Sequence of chain 1.A:
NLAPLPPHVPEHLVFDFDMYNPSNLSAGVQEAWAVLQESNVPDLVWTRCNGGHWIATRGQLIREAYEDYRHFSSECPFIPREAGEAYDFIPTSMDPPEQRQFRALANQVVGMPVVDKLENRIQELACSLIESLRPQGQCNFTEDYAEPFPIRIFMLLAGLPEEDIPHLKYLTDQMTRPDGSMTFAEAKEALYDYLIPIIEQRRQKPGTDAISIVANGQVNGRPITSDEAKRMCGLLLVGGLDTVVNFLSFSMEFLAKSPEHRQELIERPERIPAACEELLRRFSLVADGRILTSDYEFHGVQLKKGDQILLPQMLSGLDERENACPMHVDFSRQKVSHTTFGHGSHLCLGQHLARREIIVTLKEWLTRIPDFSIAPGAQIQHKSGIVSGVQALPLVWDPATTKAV

Binding-site contacts:
Ligand atom C9 contacts residue THR252 of chain 1.A at 3.9 Å.
Ligand atom C5 contacts residue HEM1 of chain 1.B at 3.8 Å.
Ligand atom C10 contacts residue VAL247 of chain 1.A at 4.3 Å (hydrophobic).
Ligand atom C6 contacts residue GLY248 of chain 1.A at 4.2 Å.
Ligand atom C9 contacts residue VAL396 of chain 1.A at 3.9 Å (hydrophobic).
Ligand atom C3 contacts residue THR101 of chain 1.A at 3.5 Å.
Ligand atom C3 contacts residue LEU244 of chain 1.A at 3.9 Å (hydrophobic).
Ligand atom C10 contacts residue PHE87 of chain 1.A at 3.5 Å (hydrophobic).
Ligand atom C8 contacts residue ASP297 of chain 1.A at 3.8 Å.
Ligand atom C10 contacts residue ILE395 of chain 1.A at 3.9 Å (hydrophobic).
Ligand atom C9 contacts residue VAL295 of chain 1.A at 3.7 Å (hydrophobic).
Ligand atom C9 contacts residue HEM1 of chain 1.B at 4.0 Å.
Ligand atom C8 contacts residue VAL295 of chain 1.A at 3.4 Å (hydrophobic).
Ligand atom C6 contacts residue VAL247 of chain 1.A at 4.2 Å (hydrophobic).
Ligand atom C3 contacts residue HEM1 of chain 1.B at 4.0 Å.
Ligand atom C4 contacts residue HEM1 of chain 1.B at 3.4 Å.
Ligand atom C8 contacts residue HEM1 of chain 1.B at 4.0 Å.
Ligand atom C2 contacts residue PHE87 of chain 1.A at 4.3 Å (hydrophobic).
Ligand atom C3 contacts residue TYR96 of chain 1.A at 3.9 Å (hydrophobic).
Ligand atom C2 contacts residue LEU244 of chain 1.A at 3.8 Å (hydrophobic).
Ligand atom C8 contacts residue ILE395 of chain 1.A at 4.4 Å (hydrophobic).
Ligand atom C6 contacts residue LEU244 of chain 1.A at 4.0 Å (hydrophobic).
Ligand atom C5 contacts residue LEU244 of chain 1.A at 4.1 Å (hydrophobic).
Ligand atom C1 contacts residue PHE87 of chain 1.A at 4.5 Å (hydrophobic).
Ligand atom C2 contacts residue THR101 of chain 1.A at 4.4 Å.
Ligand atom C10 contacts residue VAL396 of chain 1.A at 4.4 Å (hydrophobic).
Ligand atom C5 contacts residue GLY248 of chain 1.A at 4.4 Å.
Ligand atom C7 contacts residue VAL295 of chain 1.A at 4.5 Å (hydrophobic).
Ligand atom C7 contacts residue HEM1 of chain 1.B at 4.5 Å.
Ligand atom C2 contacts residue TYR96 of chain 1.A at 3.2 Å (hydrophobic).
Ligand atom C10 contacts residue THR185 of chain 1.A at 4.3 Å.

This protein binds this small molecule.
Small molecule (SMILES): CC12CCC(CC1)C2(C)C